This protein binds this small molecule.
Small molecule (SMILES): CC(=O)N[C@@H]1[C@@H](O)[C@H](O)[C@@H](CO)O[C@H]1O

Binding-site contacts:
Ligand atom C8 contacts residue PHE90 of chain 26.A at 3.7 Å (hydrophobic).
Ligand atom O7 contacts residue ASN67 of chain 26.A at 4.3 Å.
Ligand atom C8 contacts residue MET118 of chain 26.A at 4.3 Å (hydrophobic).
Ligand atom C3 contacts residue ASN67 of chain 26.A at 3.8 Å.
Ligand atom N2 contacts residue ASN67 of chain 26.A at 2.9 Å (h-bond).
Ligand atom C4 contacts residue ASN67 of chain 26.A at 4.2 Å.
Ligand atom C1 contacts residue ASN67 of chain 26.A at 1.4 Å.
Ligand atom C8 contacts residue ASN67 of chain 26.A at 4.3 Å.
Ligand atom O5 contacts residue ASN67 of chain 26.A at 2.4 Å (h-bond).
Ligand atom C2 contacts residue ASN67 of chain 26.A at 2.5 Å.
Ligand atom C7 contacts residue ASN67 of chain 26.A at 3.9 Å.
Ligand atom C5 contacts residue ASN67 of chain 26.A at 3.7 Å.

Sequence of chain 26.A:
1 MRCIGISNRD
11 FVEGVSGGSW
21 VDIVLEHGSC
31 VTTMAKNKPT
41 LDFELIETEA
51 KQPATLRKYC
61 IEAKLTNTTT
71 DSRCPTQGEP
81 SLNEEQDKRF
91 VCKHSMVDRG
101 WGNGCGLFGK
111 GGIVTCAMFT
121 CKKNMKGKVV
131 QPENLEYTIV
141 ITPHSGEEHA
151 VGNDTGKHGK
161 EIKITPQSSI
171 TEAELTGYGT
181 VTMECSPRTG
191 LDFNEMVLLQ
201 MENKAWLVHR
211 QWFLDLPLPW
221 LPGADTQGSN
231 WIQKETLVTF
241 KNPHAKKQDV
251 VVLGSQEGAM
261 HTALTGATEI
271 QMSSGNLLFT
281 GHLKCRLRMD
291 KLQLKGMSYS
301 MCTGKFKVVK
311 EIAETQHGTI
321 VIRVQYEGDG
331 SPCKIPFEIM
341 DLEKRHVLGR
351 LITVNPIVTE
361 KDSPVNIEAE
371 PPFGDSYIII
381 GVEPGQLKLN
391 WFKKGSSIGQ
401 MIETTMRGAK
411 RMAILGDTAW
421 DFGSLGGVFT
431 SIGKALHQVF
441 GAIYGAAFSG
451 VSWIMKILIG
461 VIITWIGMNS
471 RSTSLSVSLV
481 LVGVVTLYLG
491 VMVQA